This protein binds this small molecule.
Small molecule (SMILES): N=C(N)c1cccc(-c2cccc([C@H](CCCNc3ccncc3)C(=O)O)c2)c1

Binding-site contacts:
Ligand atom N1P contacts residue THR84 of chain 2.D at 3.3 Å (h-bond).
Ligand atom C1D contacts residue CYS209 of chain 2.D at 3.8 Å (hydrophobic).
Ligand atom O3 contacts residue GLU38 of chain 1.A at 3.1 Å.
Ligand atom N1A contacts residue ASP179 of chain 2.D at 2.9 Å (salt-bridge).
Ligand atom N1P contacts residue GLU83 of chain 2.D at 3.7 Å.
Ligand atom C4 contacts residue ASN36 of chain 1.A at 3.7 Å.
Ligand atom C1B contacts residue SER185 of chain 2.D at 3.2 Å.
Ligand atom N2A contacts residue ASP179 of chain 2.D at 2.6 Å (salt-bridge).
Ligand atom C1B contacts residue VAL203 of chain 2.D at 3.8 Å (hydrophobic).
Ligand atom C1A contacts residue ALA180 of chain 2.D at 3.2 Å (hydrophobic).
Ligand atom C3 contacts residue GLU38 of chain 1.A at 3.3 Å.
Ligand atom C6P contacts residue GLU83 of chain 2.D at 3.0 Å.
Ligand atom C2P contacts residue TRP205 of chain 2.D at 3.5 Å (hydrophobic).
Ligand atom C1D contacts residue GLY206 of chain 2.D at 3.8 Å.
Ligand atom N1A contacts residue GLY216 of chain 2.D at 3.1 Å.
Ligand atom C3P contacts residue TRP205 of chain 2.D at 3.4 Å (hydrophobic).
Ligand atom C2B contacts residue SER185 of chain 2.D at 3.4 Å.
Ligand atom C4B contacts residue GLY208 of chain 2.D at 3.5 Å.
Ligand atom O3 contacts residue GLN12 of chain 1.A at 3.2 Å (h-bond).
Ligand atom C1A contacts residue ASP179 of chain 2.D at 3.4 Å.
Ligand atom C6B contacts residue VAL203 of chain 2.D at 3.6 Å (hydrophobic).
Ligand atom C3B contacts residue GLY206 of chain 2.D at 3.7 Å.
Ligand atom C1B contacts residue CYS181 of chain 2.D at 3.4 Å (hydrophobic).
Ligand atom N2A contacts residue GLY208 of chain 2.D at 3.3 Å (h-bond).
Ligand atom C5B contacts residue ALA180 of chain 2.D at 3.7 Å (hydrophobic).
Ligand atom C2P contacts residue PHE162 of chain 2.D at 3.6 Å (hydrophobic).
Ligand atom C1D contacts residue GLN182 of chain 2.D at 3.7 Å.
Ligand atom N1A contacts residue ALA180 of chain 2.D at 3.6 Å.
Ligand atom C1D contacts residue GLY208 of chain 2.D at 3.5 Å.
Ligand atom N2A contacts residue ALA180 of chain 2.D at 3.0 Å (h-bond).
Ligand atom O3 contacts residue ASN36 of chain 1.A at 3.7 Å.
Ligand atom C4 contacts residue GLU38 of chain 1.A at 3.5 Å.
Ligand atom C3P contacts residue PHE162 of chain 2.D at 3.5 Å (hydrophobic).
Ligand atom C4B contacts residue GLY206 of chain 2.D at 3.4 Å.
Ligand atom C5P contacts residue GLU83 of chain 2.D at 3.8 Å.
Ligand atom C3 contacts residue TYR85 of chain 2.D at 3.4 Å (hydrophobic).
Ligand atom C6D contacts residue GLY206 of chain 2.D at 3.5 Å.
Ligand atom C5D contacts residue GLY206 of chain 2.D at 3.6 Å.
Ligand atom C1 contacts residue ASN36 of chain 1.A at 3.8 Å.
Ligand atom C6P contacts residue THR84 of chain 2.D at 3.6 Å.

Sequence of chain 1.A:
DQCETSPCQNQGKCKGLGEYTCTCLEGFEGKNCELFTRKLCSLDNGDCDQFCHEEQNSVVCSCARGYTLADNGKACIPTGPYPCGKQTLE

Sequence of chain 2.D:
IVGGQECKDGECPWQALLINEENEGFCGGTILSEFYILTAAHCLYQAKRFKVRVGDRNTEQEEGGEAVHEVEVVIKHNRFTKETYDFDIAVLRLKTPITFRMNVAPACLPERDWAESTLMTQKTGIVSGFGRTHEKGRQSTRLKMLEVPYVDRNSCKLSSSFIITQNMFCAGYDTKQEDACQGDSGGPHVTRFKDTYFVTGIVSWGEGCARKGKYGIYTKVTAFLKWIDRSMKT